This small molecule binds to this protein.
Small molecule (SMILES): CC(=O)N[C@@H]1[C@@H](O)[C@H](O)[C@@H](CO)O[C@H]1O

Binding-site contacts:
Ligand atom C1 contacts residue ASN245 of chain 1.A at 1.4 Å.
Ligand atom N2 contacts residue TYR258 of chain 1.A at 4.0 Å.
Ligand atom C1 contacts residue SER247 of chain 1.A at 3.6 Å.
Ligand atom O7 contacts residue ASN245 of chain 1.A at 3.7 Å.
Ligand atom C5 contacts residue ASN245 of chain 1.A at 3.7 Å.
Ligand atom C8 contacts residue ASN245 of chain 1.A at 4.4 Å.
Ligand atom C8 contacts residue TYR258 of chain 1.A at 3.1 Å (hydrophobic).
Ligand atom C2 contacts residue ASN245 of chain 1.A at 2.5 Å.
Ligand atom C7 contacts residue ASN245 of chain 1.A at 3.4 Å.
Ligand atom C3 contacts residue ASN245 of chain 1.A at 3.8 Å.
Ligand atom C4 contacts residue ASN245 of chain 1.A at 4.3 Å.
Ligand atom C7 contacts residue TYR258 of chain 1.A at 3.7 Å (hydrophobic).
Ligand atom O5 contacts residue ASN245 of chain 1.A at 2.5 Å (h-bond).
Ligand atom O7 contacts residue TYR258 of chain 1.A at 4.5 Å.
Ligand atom N2 contacts residue ASN245 of chain 1.A at 2.8 Å (h-bond).
Ligand atom O5 contacts residue SER247 of chain 1.A at 4.3 Å.

Sequence of chain 1.A:
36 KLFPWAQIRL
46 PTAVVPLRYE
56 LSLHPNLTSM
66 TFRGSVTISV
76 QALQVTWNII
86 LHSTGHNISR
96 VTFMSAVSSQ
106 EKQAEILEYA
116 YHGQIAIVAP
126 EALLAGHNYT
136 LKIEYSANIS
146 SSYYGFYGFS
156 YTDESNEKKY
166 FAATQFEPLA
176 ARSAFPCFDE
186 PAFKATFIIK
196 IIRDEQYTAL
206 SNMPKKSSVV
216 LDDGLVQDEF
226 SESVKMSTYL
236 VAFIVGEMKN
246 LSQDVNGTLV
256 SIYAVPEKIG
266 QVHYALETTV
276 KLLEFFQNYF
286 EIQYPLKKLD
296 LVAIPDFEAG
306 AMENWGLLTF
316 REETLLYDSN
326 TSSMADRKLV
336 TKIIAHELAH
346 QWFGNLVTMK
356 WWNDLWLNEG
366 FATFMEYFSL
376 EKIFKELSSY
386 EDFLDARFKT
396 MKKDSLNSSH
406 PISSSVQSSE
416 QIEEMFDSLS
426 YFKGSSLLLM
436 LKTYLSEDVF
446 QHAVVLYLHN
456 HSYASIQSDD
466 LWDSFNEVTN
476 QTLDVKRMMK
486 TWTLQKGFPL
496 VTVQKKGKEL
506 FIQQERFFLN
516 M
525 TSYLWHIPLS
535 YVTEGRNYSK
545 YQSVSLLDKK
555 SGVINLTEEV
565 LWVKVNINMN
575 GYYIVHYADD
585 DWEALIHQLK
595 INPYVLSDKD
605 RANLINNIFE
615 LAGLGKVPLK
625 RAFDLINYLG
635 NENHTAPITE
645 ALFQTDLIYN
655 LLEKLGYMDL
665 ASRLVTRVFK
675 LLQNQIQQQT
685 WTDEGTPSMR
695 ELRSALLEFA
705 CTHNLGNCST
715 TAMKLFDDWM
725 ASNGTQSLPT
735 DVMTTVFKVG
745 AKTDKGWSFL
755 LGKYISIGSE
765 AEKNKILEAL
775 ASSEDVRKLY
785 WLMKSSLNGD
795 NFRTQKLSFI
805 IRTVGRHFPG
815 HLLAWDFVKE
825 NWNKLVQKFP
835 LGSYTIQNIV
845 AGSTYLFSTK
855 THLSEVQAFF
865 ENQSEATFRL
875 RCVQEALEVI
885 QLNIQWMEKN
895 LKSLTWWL